This protein binds this small molecule.
Small molecule (SMILES): C[C@@H](NC(=O)c1c[nH]c2ncc(-c3nn(C)c4cc(F)ccc34)nc12)C(=O)N1CC(C#N)C1

Sequence of chain 1.A:
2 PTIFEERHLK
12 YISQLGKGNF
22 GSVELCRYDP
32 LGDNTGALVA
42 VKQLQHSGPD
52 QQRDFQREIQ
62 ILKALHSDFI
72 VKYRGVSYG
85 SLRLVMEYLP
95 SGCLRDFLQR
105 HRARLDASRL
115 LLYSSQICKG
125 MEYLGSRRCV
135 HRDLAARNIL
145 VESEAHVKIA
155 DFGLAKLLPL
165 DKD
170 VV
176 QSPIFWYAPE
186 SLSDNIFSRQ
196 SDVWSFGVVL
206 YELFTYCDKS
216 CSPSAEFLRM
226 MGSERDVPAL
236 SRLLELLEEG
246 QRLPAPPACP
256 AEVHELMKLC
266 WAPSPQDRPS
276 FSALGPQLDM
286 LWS

Binding-site contacts:
Ligand atom C16 contacts residue GLY19 of chain 1.A at 3.5 Å.
Ligand atom O21 contacts residue GLY17 of chain 1.A at 3.5 Å.
Ligand atom N3 contacts residue LEU144 of chain 1.A at 3.6 Å.
Ligand atom N30 contacts residue GLY96 of chain 1.A at 3.5 Å.
Ligand atom C6 contacts residue LEU16 of chain 1.A at 3.8 Å (hydrophobic).
Ligand atom C14 contacts residue VAL24 of chain 1.A at 3.6 Å (hydrophobic).
Ligand atom C23 contacts residue LEU16 of chain 1.A at 3.8 Å (hydrophobic).
Ligand atom C16 contacts residue LYS18 of chain 1.A at 3.5 Å.
Ligand atom C18 contacts residue GLY19 of chain 1.A at 3.7 Å.
Ligand atom C22 contacts residue ASN142 of chain 1.A at 3.7 Å.
Ligand atom C2 contacts residue ALA41 of chain 1.A at 3.5 Å (hydrophobic).
Ligand atom N7 contacts residue GLU91 of chain 1.A at 2.8 Å (salt-bridge).
Ligand atom C16 contacts residue GLY17 of chain 1.A at 3.7 Å.
Ligand atom N4 contacts residue LEU93 of chain 1.A at 3.0 Å (h-bond).
Ligand atom C9 contacts residue LEU144 of chain 1.A at 3.5 Å (hydrophobic).
Ligand atom N15 contacts residue VAL24 of chain 1.A at 3.6 Å.
Ligand atom C27 contacts residue LEU16 of chain 1.A at 3.5 Å (hydrophobic).
Ligand atom C8 contacts residue GLU91 of chain 1.A at 3.8 Å.
Ligand atom C8 contacts residue LEU144 of chain 1.A at 3.6 Å (hydrophobic).
Ligand atom C29 contacts residue LEU16 of chain 1.A at 3.5 Å (hydrophobic).
Ligand atom F32 contacts residue CYS97 of chain 1.A at 3.8 Å.
Ligand atom N31 contacts residue LEU16 of chain 1.A at 3.6 Å.
Ligand atom C8 contacts residue ALA41 of chain 1.A at 3.8 Å (hydrophobic).
Ligand atom N7 contacts residue LEU144 of chain 1.A at 3.6 Å.
Ligand atom N31 contacts residue GLY96 of chain 1.A at 3.5 Å.
Ligand atom C2 contacts residue LEU144 of chain 1.A at 3.4 Å (hydrophobic).
Ligand atom C2 contacts residue GLU91 of chain 1.A at 3.6 Å.
Ligand atom C6 contacts residue LEU93 of chain 1.A at 3.2 Å (hydrophobic).
Ligand atom O11 contacts residue MET90 of chain 1.A at 3.7 Å.
Ligand atom N7 contacts residue ALA41 of chain 1.A at 3.3 Å.
Ligand atom C33 contacts residue GLY96 of chain 1.A at 3.8 Å.
Ligand atom F32 contacts residue ASP100 of chain 1.A at 3.5 Å.
Ligand atom N4 contacts residue TYR92 of chain 1.A at 3.6 Å.
Ligand atom C17 contacts residue ASP155 of chain 1.A at 3.7 Å.
Ligand atom C1 contacts residue LEU144 of chain 1.A at 3.4 Å (hydrophobic).
Ligand atom N20 contacts residue LYS43 of chain 1.A at 3.2 Å.
Ligand atom F32 contacts residue ARG99 of chain 1.A at 3.5 Å.
Ligand atom N20 contacts residue GLY22 of chain 1.A at 3.4 Å.
Ligand atom N20 contacts residue SER23 of chain 1.A at 3.4 Å (h-bond).
Ligand atom C6 contacts residue TYR92 of chain 1.A at 3.7 Å (hydrophobic).